Sequence of chain 1.B:
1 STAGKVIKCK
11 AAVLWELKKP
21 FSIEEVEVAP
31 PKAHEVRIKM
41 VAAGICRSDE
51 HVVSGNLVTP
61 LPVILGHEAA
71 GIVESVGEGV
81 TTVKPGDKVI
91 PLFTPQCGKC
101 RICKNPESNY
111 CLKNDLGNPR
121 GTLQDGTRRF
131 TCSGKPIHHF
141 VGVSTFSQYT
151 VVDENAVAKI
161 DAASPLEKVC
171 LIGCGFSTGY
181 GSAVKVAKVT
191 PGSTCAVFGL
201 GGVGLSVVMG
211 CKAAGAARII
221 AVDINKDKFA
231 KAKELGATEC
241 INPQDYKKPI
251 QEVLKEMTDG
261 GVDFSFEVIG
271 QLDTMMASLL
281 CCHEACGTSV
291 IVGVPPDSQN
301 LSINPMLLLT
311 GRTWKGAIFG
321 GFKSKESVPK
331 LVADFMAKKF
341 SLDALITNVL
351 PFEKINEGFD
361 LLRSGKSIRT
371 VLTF

Sequence of chain 1.A:
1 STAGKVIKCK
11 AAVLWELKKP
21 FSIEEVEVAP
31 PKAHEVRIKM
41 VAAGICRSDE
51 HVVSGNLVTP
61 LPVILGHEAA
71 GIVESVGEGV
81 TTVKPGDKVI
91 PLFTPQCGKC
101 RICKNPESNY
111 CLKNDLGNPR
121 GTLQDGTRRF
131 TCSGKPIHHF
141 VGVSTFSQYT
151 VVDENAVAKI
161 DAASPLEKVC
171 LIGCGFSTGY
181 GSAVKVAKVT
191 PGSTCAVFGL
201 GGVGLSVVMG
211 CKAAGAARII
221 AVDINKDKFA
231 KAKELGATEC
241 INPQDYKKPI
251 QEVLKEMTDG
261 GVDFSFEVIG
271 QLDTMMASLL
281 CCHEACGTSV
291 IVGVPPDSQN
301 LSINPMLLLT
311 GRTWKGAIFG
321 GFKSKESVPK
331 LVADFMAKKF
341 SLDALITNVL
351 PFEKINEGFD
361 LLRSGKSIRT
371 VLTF

Binding-site contacts:
Ligand atom C7 contacts residue ILE318 of chain 1.B at 4.0 Å (hydrophobic).
Ligand atom N8 contacts residue ZN1 of chain 1.H at 4.1 Å.
Ligand atom N8 contacts residue NAD1 of chain 1.I at 4.2 Å.
Ligand atom C1 contacts residue SER48 of chain 1.B at 3.5 Å.
Ligand atom C9 contacts residue NAD1 of chain 1.I at 3.4 Å.
Ligand atom C3 contacts residue LEU57 of chain 1.B at 3.8 Å (hydrophobic).
Ligand atom C9 contacts residue ZN1 of chain 1.H at 2.9 Å.
Ligand atom C25 contacts residue VAL141 of chain 1.B at 4.0 Å (hydrophobic).
Ligand atom C9 contacts residue SER48 of chain 1.B at 3.6 Å.
Ligand atom C5 contacts residue LEU116 of chain 1.B at 3.8 Å (hydrophobic).
Ligand atom O10 contacts residue NAD1 of chain 1.I at 3.0 Å.
Ligand atom N8 contacts residue HIS67 of chain 1.B at 4.1 Å.
Ligand atom C6 contacts residue LEU116 of chain 1.B at 3.8 Å (hydrophobic).
Ligand atom O10 contacts residue ZN1 of chain 1.H at 2.2 Å.
Ligand atom C2 contacts residue LEU116 of chain 1.B at 3.7 Å (hydrophobic).
Ligand atom C4 contacts residue VAL294 of chain 1.B at 3.7 Å (hydrophobic).
Ligand atom C4 contacts residue LEU309 of chain 1.A at 4.5 Å (hydrophobic).
Ligand atom O10 contacts residue CYS174 of chain 1.B at 3.4 Å (h-bond).
Ligand atom O10 contacts residue SER48 of chain 1.B at 2.6 Å (h-bond).
Ligand atom C25 contacts residue LEU57 of chain 1.B at 4.4 Å (hydrophobic).
Ligand atom O10 contacts residue CYS46 of chain 1.B at 3.6 Å (h-bond).
Ligand atom C25 contacts residue LEU116 of chain 1.B at 4.3 Å (hydrophobic).
Ligand atom C6 contacts residue MET306 of chain 1.A at 3.6 Å (hydrophobic).
Ligand atom N8 contacts residue SER48 of chain 1.B at 4.0 Å.
Ligand atom C25 contacts residue PHE140 of chain 1.B at 3.7 Å (hydrophobic).
Ligand atom C9 contacts residue CYS174 of chain 1.B at 3.4 Å (hydrophobic).
Ligand atom C3 contacts residue VAL294 of chain 1.B at 3.7 Å (hydrophobic).
Ligand atom C9 contacts residue HIS67 of chain 1.B at 3.3 Å.
Ligand atom C4 contacts residue ILE318 of chain 1.B at 4.1 Å (hydrophobic).
Ligand atom C7 contacts residue THR310 of chain 1.A at 4.4 Å.
Ligand atom N8 contacts residue PHE93 of chain 1.B at 3.4 Å.
Ligand atom C9 contacts residue PHE93 of chain 1.B at 3.6 Å (hydrophobic).
Ligand atom C7 contacts residue TYR110 of chain 1.B at 4.0 Å (hydrophobic).
Ligand atom C7 contacts residue LEU116 of chain 1.B at 3.9 Å (hydrophobic).
Ligand atom O10 contacts residue HIS67 of chain 1.B at 2.9 Å (h-bond).
Ligand atom C7 contacts residue MET306 of chain 1.A at 3.4 Å (hydrophobic).
Ligand atom C25 contacts residue SER48 of chain 1.B at 3.9 Å.

This small molecule binds to this protein.
Small molecule (SMILES): CCCCCC[C@@H](C)NC=O